Binding-site contacts:
Ligand atom O6 contacts residue GLY383 of chain 1.F at 3.3 Å.
Ligand atom O5 contacts residue GLU216 of chain 1.F at 4.2 Å.
Ligand atom C7 contacts residue ASN381 of chain 1.F at 4.3 Å.
Ligand atom O6 contacts residue CYS382 of chain 1.F at 4.2 Å.
Ligand atom C6 contacts residue GLY383 of chain 1.F at 4.4 Å.
Ligand atom C7 contacts residue VAL259 of chain 1.F at 4.3 Å (hydrophobic).
Ligand atom C2 contacts residue ASN267 of chain 1.F at 2.6 Å.
Ligand atom N2 contacts residue SER450 of chain 1.F at 4.0 Å.
Ligand atom C8 contacts residue VAL259 of chain 1.F at 3.8 Å (hydrophobic).
Ligand atom C6 contacts residue GLU216 of chain 1.F at 3.8 Å.
Ligand atom C1 contacts residue ASN267 of chain 1.F at 1.5 Å.
Ligand atom C6 contacts residue VAL449 of chain 1.F at 4.4 Å (hydrophobic).
Ligand atom C8 contacts residue ASN381 of chain 1.F at 4.2 Å.
Ligand atom C7 contacts residue VAL449 of chain 1.F at 4.3 Å (hydrophobic).
Ligand atom C5 contacts residue GLU216 of chain 1.F at 3.7 Å.
Ligand atom O7 contacts residue ASN381 of chain 1.F at 3.8 Å.
Ligand atom C3 contacts residue VAL449 of chain 1.F at 3.6 Å (hydrophobic).
Ligand atom O7 contacts residue PRO217 of chain 1.F at 4.2 Å.
Ligand atom C1 contacts residue SER450 of chain 1.F at 4.4 Å.
Ligand atom O4 contacts residue VAL449 of chain 1.F at 3.8 Å.
Ligand atom C8 contacts residue PHE380 of chain 1.F at 4.4 Å (hydrophobic).
Ligand atom O3 contacts residue CYS448 of chain 1.F at 4.3 Å.
Ligand atom C3 contacts residue ASN267 of chain 1.F at 3.9 Å.
Ligand atom C4 contacts residue ASN267 of chain 1.F at 4.4 Å.
Ligand atom O5 contacts residue VAL449 of chain 1.F at 4.1 Å.
Ligand atom C8 contacts residue LEU266 of chain 1.F at 3.5 Å (hydrophobic).
Ligand atom C1 contacts residue VAL449 of chain 1.F at 3.9 Å (hydrophobic).
Ligand atom O5 contacts residue ASN267 of chain 1.F at 2.4 Å (h-bond).
Ligand atom C2 contacts residue VAL449 of chain 1.F at 4.3 Å (hydrophobic).
Ligand atom O7 contacts residue CYS448 of chain 1.F at 4.1 Å.
Ligand atom C7 contacts residue ASN267 of chain 1.F at 4.0 Å.
Ligand atom N2 contacts residue ASN267 of chain 1.F at 3.0 Å (h-bond).
Ligand atom C5 contacts residue VAL449 of chain 1.F at 3.4 Å (hydrophobic).
Ligand atom O7 contacts residue VAL449 of chain 1.F at 4.0 Å.
Ligand atom C8 contacts residue VAL449 of chain 1.F at 4.0 Å (hydrophobic).
Ligand atom C4 contacts residue VAL449 of chain 1.F at 3.8 Å (hydrophobic).
Ligand atom C5 contacts residue ASN267 of chain 1.F at 3.8 Å.

A protein and the small-molecule ligand that binds it are described below.
Small molecule (SMILES): CC(=O)N[C@H]1[C@H](O[C@H]2[C@H](O)[C@@H](NC(C)=O)CO[C@@H]2CO)O[C@H](CO)[C@@H](O[C@@H]2O[C@H](CO)[C@@H](O)[C@H](O[C@H]3O[C@H](CO)[C@@H](O)[C@H](O)[C@@H]3O)[C@@H]2O)[C@@H]1O

Sequence of chain 1.F:
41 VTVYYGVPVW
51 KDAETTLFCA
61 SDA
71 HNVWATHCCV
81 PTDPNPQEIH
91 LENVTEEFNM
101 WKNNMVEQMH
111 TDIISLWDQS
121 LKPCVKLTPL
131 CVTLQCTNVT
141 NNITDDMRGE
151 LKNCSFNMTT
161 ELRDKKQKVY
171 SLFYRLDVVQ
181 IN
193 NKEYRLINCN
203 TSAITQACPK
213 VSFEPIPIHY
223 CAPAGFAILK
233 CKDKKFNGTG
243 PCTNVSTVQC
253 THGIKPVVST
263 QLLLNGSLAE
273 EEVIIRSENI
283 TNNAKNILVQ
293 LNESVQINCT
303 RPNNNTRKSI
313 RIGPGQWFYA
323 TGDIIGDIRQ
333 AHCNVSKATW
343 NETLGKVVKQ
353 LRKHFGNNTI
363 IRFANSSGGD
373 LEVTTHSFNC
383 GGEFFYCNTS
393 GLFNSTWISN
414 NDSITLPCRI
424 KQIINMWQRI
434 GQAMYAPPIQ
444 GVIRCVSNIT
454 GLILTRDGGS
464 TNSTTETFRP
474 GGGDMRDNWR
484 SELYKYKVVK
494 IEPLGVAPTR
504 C